This small molecule binds to this protein.
Small molecule (SMILES): Cc1cnc(Nc2ccc(F)cc2Cl)nc1-c1c[nH]c(C(=O)N[C@H](CO)c2cccc(Cl)c2)c1

Sequence of chain 2.A:
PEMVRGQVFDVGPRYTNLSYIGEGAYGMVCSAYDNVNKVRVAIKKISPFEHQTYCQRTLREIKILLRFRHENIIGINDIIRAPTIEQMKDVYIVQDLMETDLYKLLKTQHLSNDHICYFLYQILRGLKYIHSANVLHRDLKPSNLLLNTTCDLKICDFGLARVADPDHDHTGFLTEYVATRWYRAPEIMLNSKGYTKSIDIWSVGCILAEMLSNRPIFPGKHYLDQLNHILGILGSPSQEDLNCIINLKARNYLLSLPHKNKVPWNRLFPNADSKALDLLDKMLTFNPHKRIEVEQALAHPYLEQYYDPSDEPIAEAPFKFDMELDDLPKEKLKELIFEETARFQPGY

Binding-site contacts:
Ligand atom C19 contacts residue MET39 of chain 2.A at 3.7 Å (hydrophobic).
Ligand atom C10 contacts residue LEU157 of chain 2.A at 3.8 Å (hydrophobic).
Ligand atom C6 contacts residue ASP112 of chain 2.A at 3.4 Å.
Ligand atom N contacts residue LEU108 of chain 2.A at 3.8 Å.
Ligand atom C18 contacts residue VAL40 of chain 2.A at 3.4 Å (hydrophobic).
Ligand atom C1 contacts residue LEU157 of chain 2.A at 3.6 Å (hydrophobic).
Ligand atom O1 contacts residue LYS55 of chain 2.A at 3.1 Å (salt-bridge).
Ligand atom C2 contacts residue MET109 of chain 2.A at 3.6 Å (hydrophobic).
Ligand atom C20 contacts residue GLY35 of chain 2.A at 3.6 Å.
Ligand atom CL contacts residue MET109 of chain 2.A at 3.3 Å.
Ligand atom CL1 contacts residue TYR37 of chain 2.A at 3.4 Å.
Ligand atom C19 contacts residue GLY35 of chain 2.A at 3.5 Å.
Ligand atom C19 contacts residue GLY38 of chain 2.A at 3.7 Å.
Ligand atom C20 contacts residue GLY38 of chain 2.A at 3.5 Å.
Ligand atom C2 contacts residue ASP107 of chain 2.A at 3.3 Å.
Ligand atom C1 contacts residue ALA53 of chain 2.A at 3.8 Å (hydrophobic).
Ligand atom C18 contacts residue GLU34 of chain 2.A at 3.8 Å.
Ligand atom C22 contacts residue GLY35 of chain 2.A at 3.8 Å.
Ligand atom O contacts residue ASP168 of chain 2.A at 2.6 Å (salt-bridge).
Ligand atom O contacts residue ASN155 of chain 2.A at 3.2 Å (h-bond).
Ligand atom C9 contacts residue ILE32 of chain 2.A at 3.6 Å (hydrophobic).
Ligand atom C contacts residue GLN106 of chain 2.A at 3.3 Å.
Ligand atom C16 contacts residue ASP168 of chain 2.A at 3.2 Å.
Ligand atom C22 contacts residue LYS55 of chain 2.A at 3.8 Å.
Ligand atom C5 contacts residue ILE32 of chain 2.A at 3.7 Å (hydrophobic).
Ligand atom N1 contacts residue MET109 of chain 2.A at 3.2 Å (h-bond).
Ligand atom C21 contacts residue GLY35 of chain 2.A at 3.6 Å.
Ligand atom C9 contacts residue GLU110 of chain 2.A at 3.5 Å.
Ligand atom C19 contacts residue GLU34 of chain 2.A at 3.8 Å.
Ligand atom C2 contacts residue ALA53 of chain 2.A at 3.4 Å (hydrophobic).
Ligand atom C8 contacts residue GLU110 of chain 2.A at 3.5 Å.
Ligand atom CL contacts residue GLU110 of chain 2.A at 3.6 Å.
Ligand atom C18 contacts residue GLY35 of chain 2.A at 3.7 Å.
Ligand atom C23 contacts residue LEU157 of chain 2.A at 3.8 Å (hydrophobic).
Ligand atom C4 contacts residue ILE32 of chain 2.A at 3.5 Å (hydrophobic).
Ligand atom N contacts residue MET109 of chain 2.A at 2.9 Å (h-bond).
Ligand atom C15 contacts residue ASP168 of chain 2.A at 3.5 Å.
Ligand atom C19 contacts residue VAL40 of chain 2.A at 3.6 Å (hydrophobic).
Ligand atom F contacts residue LYS115 of chain 2.A at 2.7 Å.
Ligand atom C16 contacts residue GLU34 of chain 2.A at 3.8 Å.